The small molecule below binds the protein below.
Small molecule (SMILES): CC(=O)N[C@@H]1[C@@H](O)[C@@H](F)[C@](F)(C(=O)O)O[C@H]1[C@H](O)[C@@H](C)O

Sequence of chain 2.A:
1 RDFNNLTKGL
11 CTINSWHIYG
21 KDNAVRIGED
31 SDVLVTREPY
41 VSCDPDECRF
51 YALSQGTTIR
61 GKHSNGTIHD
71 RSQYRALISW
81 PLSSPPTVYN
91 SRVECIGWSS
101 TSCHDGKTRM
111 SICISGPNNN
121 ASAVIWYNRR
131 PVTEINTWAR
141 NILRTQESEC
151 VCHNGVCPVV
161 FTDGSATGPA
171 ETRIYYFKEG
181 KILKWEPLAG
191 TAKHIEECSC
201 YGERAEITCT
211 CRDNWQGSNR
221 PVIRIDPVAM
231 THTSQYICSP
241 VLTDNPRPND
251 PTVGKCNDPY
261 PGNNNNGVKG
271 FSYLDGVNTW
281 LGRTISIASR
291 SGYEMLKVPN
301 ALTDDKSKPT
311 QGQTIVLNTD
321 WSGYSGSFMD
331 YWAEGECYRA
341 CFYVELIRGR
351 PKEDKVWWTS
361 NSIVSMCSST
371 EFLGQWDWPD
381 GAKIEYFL

Binding-site contacts:
Ligand atom C10 contacts residue THR319 of chain 2.A at 4.2 Å.
Ligand atom C11 contacts residue SER291 of chain 2.A at 3.9 Å.
Ligand atom C11 contacts residue ASP320 of chain 2.A at 3.8 Å.
Ligand atom C9 contacts residue LYS352 of chain 2.A at 3.7 Å.
Ligand atom C8 contacts residue SER289 of chain 2.A at 4.2 Å.
Ligand atom C10 contacts residue ASN318 of chain 2.A at 3.8 Å.
Ligand atom C4 contacts residue ASN318 of chain 2.A at 3.4 Å.
Ligand atom O1B contacts residue SER289 of chain 2.A at 3.4 Å (h-bond).
Ligand atom O4 contacts residue THR319 of chain 2.A at 3.9 Å.
Ligand atom O10 contacts residue TRP321 of chain 2.A at 4.3 Å.
Ligand atom C6 contacts residue SER291 of chain 2.A at 4.1 Å.
Ligand atom C4 contacts residue SER291 of chain 2.A at 4.1 Å.
Ligand atom C5 contacts residue SER291 of chain 2.A at 4.2 Å.
Ligand atom C11 contacts residue TRP321 of chain 2.A at 3.5 Å (hydrophobic).
Ligand atom N5 contacts residue TRP321 of chain 2.A at 3.8 Å.
Ligand atom O6 contacts residue SER289 of chain 2.A at 4.2 Å.
Ligand atom O1A contacts residue SER286 of chain 2.A at 3.4 Å (h-bond).
Ligand atom C3 contacts residue ASN318 of chain 2.A at 3.7 Å.
Ligand atom C1 contacts residue SER289 of chain 2.A at 4.3 Å.
Ligand atom O7 contacts residue TRP321 of chain 2.A at 3.6 Å.
Ligand atom O1B contacts residue SER286 of chain 2.A at 2.9 Å (h-bond).
Ligand atom O10 contacts residue THR319 of chain 2.A at 4.2 Å.
Ligand atom C5 contacts residue ASN318 of chain 2.A at 4.2 Å.
Ligand atom N5 contacts residue SER291 of chain 2.A at 3.6 Å (h-bond).
Ligand atom O1A contacts residue ASN318 of chain 2.A at 3.8 Å.
Ligand atom C7 contacts residue TRP321 of chain 2.A at 3.8 Å (hydrophobic).
Ligand atom O10 contacts residue ASN318 of chain 2.A at 4.4 Å.
Ligand atom N5 contacts residue ASN318 of chain 2.A at 3.6 Å (h-bond).
Ligand atom C10 contacts residue TRP321 of chain 2.A at 3.7 Å (hydrophobic).
Ligand atom C7 contacts residue SER289 of chain 2.A at 3.7 Å.
Ligand atom O8 contacts residue SER289 of chain 2.A at 3.5 Å (h-bond).
Ligand atom O1B contacts residue ALA288 of chain 2.A at 3.6 Å.
Ligand atom C11 contacts residue THR319 of chain 2.A at 3.6 Å.
Ligand atom C11 contacts residue ASN318 of chain 2.A at 3.9 Å.
Ligand atom C10 contacts residue SER291 of chain 2.A at 4.4 Å.
Ligand atom C6 contacts residue SER289 of chain 2.A at 3.5 Å.
Ligand atom C1 contacts residue SER286 of chain 2.A at 3.4 Å.
Ligand atom FAI contacts residue ASN318 of chain 2.A at 4.5 Å.
Ligand atom O4 contacts residue ASN318 of chain 2.A at 2.9 Å (h-bond).